This small molecule binds to this protein.
Small molecule (SMILES): CN(C)c1cccc2c(S(=O)(=O)NCCOCCOCCNC(=O)C34CC5CC(CC(C5)C3)C4)cccc12

Binding-site contacts:
Ligand atom C27 contacts residue MET184 of chain 1.A at 3.7 Å (hydrophobic).
Ligand atom C20 contacts residue PRO89 of chain 1.A at 3.6 Å (hydrophobic).
Ligand atom O38 contacts residue PHE98 of chain 1.A at 3.7 Å.
Ligand atom O35 contacts residue TYR29 of chain 1.A at 3.8 Å.
Ligand atom C19 contacts residue PRO89 of chain 1.A at 4.0 Å (hydrophobic).
Ligand atom C26 contacts residue VAL247 of chain 1.A at 3.8 Å (hydrophobic).
Ligand atom N25 contacts residue VAL247 of chain 1.A at 4.0 Å.
Ligand atom C2 contacts residue ILE395 of chain 1.A at 3.9 Å (hydrophobic).
Ligand atom C3 contacts residue VAL396 of chain 1.A at 3.9 Å (hydrophobic).
Ligand atom C30 contacts residue MET184 of chain 1.A at 3.9 Å (hydrophobic).
Ligand atom O38 contacts residue LEU244 of chain 1.A at 3.9 Å.
Ligand atom C2 contacts residue VAL396 of chain 1.A at 4.0 Å (hydrophobic).
Ligand atom O28 contacts residue PHE193 of chain 1.A at 3.3 Å.
Ligand atom C4 contacts residue PHE87 of chain 1.A at 4.0 Å (hydrophobic).
Ligand atom C16 contacts residue PRO89 of chain 1.A at 3.8 Å (hydrophobic).
Ligand atom C14 contacts residue PRO89 of chain 1.A at 3.9 Å (hydrophobic).
Ligand atom C1 contacts residue ASP297 of chain 1.A at 3.8 Å.
Ligand atom C2 contacts residue VAL295 of chain 1.A at 3.9 Å (hydrophobic).
Ligand atom C30 contacts residue PHE193 of chain 1.A at 3.8 Å (hydrophobic).
Ligand atom C5 contacts residue HEM1 of chain 1.B at 3.9 Å.
Ligand atom C3 contacts residue THR252 of chain 1.A at 3.7 Å.
Ligand atom C6 contacts residue HEM1 of chain 1.B at 3.7 Å.
Ligand atom C1 contacts residue VAL295 of chain 1.A at 4.0 Å (hydrophobic).
Ligand atom C23 contacts residue PRO89 of chain 1.A at 3.9 Å (hydrophobic).
Ligand atom C33 contacts residue PHE193 of chain 1.A at 3.6 Å (hydrophobic).
Ligand atom O38 contacts residue PHE87 of chain 1.A at 3.9 Å.
Ligand atom C7 contacts residue TYR96 of chain 1.A at 3.5 Å (hydrophobic).
Ligand atom O31 contacts residue ILE395 of chain 1.A at 3.6 Å.
Ligand atom C11 contacts residue ASN59 of chain 1.A at 4.0 Å.
Ligand atom C24 contacts residue TYR96 of chain 1.A at 3.7 Å (hydrophobic).
Ligand atom C8 contacts residue GLY248 of chain 1.A at 4.0 Å.
Ligand atom C26 contacts residue MET184 of chain 1.A at 3.4 Å (hydrophobic).
Ligand atom C10 contacts residue GLY248 of chain 1.A at 3.8 Å.
Ligand atom C27 contacts residue THR185 of chain 1.A at 3.4 Å.
Ligand atom C1 contacts residue HEM1 of chain 1.B at 4.0 Å.
Ligand atom O37 contacts residue PRO187 of chain 1.A at 3.2 Å.
Ligand atom O38 contacts residue TYR96 of chain 1.A at 2.6 Å (h-bond).
Ligand atom C24 contacts residue PHE87 of chain 1.A at 4.0 Å (hydrophobic).
Ligand atom C4 contacts residue ILE395 of chain 1.A at 3.8 Å (hydrophobic).
Ligand atom C15 contacts residue PRO89 of chain 1.A at 3.5 Å (hydrophobic).

Sequence of chain 1.A:
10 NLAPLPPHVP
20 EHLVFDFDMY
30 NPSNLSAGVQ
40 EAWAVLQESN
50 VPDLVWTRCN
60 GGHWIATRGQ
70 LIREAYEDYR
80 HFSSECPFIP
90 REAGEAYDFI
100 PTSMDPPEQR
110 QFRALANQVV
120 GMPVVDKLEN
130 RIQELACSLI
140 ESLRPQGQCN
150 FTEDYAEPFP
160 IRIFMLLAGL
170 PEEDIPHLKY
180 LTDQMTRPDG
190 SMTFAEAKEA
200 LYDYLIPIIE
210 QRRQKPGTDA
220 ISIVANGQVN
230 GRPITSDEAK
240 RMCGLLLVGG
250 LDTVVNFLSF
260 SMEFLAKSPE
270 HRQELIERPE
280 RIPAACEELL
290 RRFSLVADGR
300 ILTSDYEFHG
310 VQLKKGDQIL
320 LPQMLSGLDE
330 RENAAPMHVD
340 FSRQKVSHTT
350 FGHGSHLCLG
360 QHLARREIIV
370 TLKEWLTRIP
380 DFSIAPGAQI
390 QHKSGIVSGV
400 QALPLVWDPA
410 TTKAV